Binding-site contacts:
Ligand atom CAP contacts residue VAL83 of chain 1.E at 3.9 Å (hydrophobic).
Ligand atom OAA contacts residue PHE84 of chain 1.E at 3.9 Å.
Ligand atom CBA contacts residue PHE100 of chain 1.E at 3.6 Å (hydrophobic).
Ligand atom CAF contacts residue LEU65 of chain 1.E at 3.9 Å (hydrophobic).
Ligand atom CAZ contacts residue PHE100 of chain 1.E at 3.6 Å (hydrophobic).
Ligand atom CAJ contacts residue PHE100 of chain 1.E at 3.7 Å (hydrophobic).
Ligand atom CAM contacts residue PHE100 of chain 1.E at 3.8 Å (hydrophobic).
Ligand atom CAE contacts residue ILE124 of chain 1.E at 3.7 Å (hydrophobic).
Ligand atom CAW contacts residue THR96 of chain 1.E at 3.7 Å.
Ligand atom CAD contacts residue PHE100 of chain 1.E at 3.8 Å (hydrophobic).
Ligand atom CAD contacts residue GLY101 of chain 1.E at 3.9 Å.
Ligand atom CAG contacts residue MET61 of chain 1.E at 3.7 Å (hydrophobic).
Ligand atom CAD contacts residue ILE124 of chain 1.E at 3.9 Å (hydrophobic).
Ligand atom CAX contacts residue MET61 of chain 1.E at 3.9 Å (hydrophobic).
Ligand atom CAN contacts residue LEU97 of chain 1.E at 3.9 Å (hydrophobic).
Ligand atom CAL contacts residue PHE100 of chain 1.E at 3.7 Å (hydrophobic).
Ligand atom OAT contacts residue LEU97 of chain 1.E at 3.7 Å.
Ligand atom CAI contacts residue MET61 of chain 1.E at 3.6 Å (hydrophobic).
Ligand atom CAE contacts residue PHE100 of chain 1.E at 3.8 Å (hydrophobic).
Ligand atom OAA contacts residue ARG93 of chain 1.E at 2.6 Å (salt-bridge).
Ligand atom OAT contacts residue MET80 of chain 1.E at 4.0 Å.
Ligand atom CAE contacts residue LEU97 of chain 1.E at 3.4 Å (hydrophobic).
Ligand atom CAY contacts residue THR96 of chain 1.E at 3.9 Å.
Ligand atom OAA contacts residue VAL83 of chain 1.E at 3.6 Å (h-bond).
Ligand atom CAH contacts residue MET80 of chain 1.E at 3.9 Å (hydrophobic).
Ligand atom CAV contacts residue MET80 of chain 1.E at 3.7 Å (hydrophobic).
Ligand atom OAC contacts residue ARG93 of chain 1.E at 3.0 Å (salt-bridge).
Ligand atom CAU contacts residue ARG93 of chain 1.E at 3.5 Å.
Ligand atom CAQ contacts residue LEU97 of chain 1.E at 3.8 Å (hydrophobic).
Ligand atom CAL contacts residue LEU97 of chain 1.E at 3.6 Å (hydrophobic).
Ligand atom OAB contacts residue ALA57 of chain 1.E at 3.6 Å.
Ligand atom CAG contacts residue PHE100 of chain 1.E at 3.4 Å (hydrophobic).
Ligand atom CAG contacts residue PHE58 of chain 1.E at 3.9 Å (hydrophobic).
Ligand atom CBB contacts residue THR96 of chain 1.E at 3.8 Å.
Ligand atom CAI contacts residue PHE58 of chain 1.E at 3.9 Å (hydrophobic).
Ligand atom CAK contacts residue LEU65 of chain 1.E at 3.5 Å (hydrophobic).
Ligand atom CAN contacts residue PHE84 of chain 1.E at 3.8 Å (hydrophobic).
Ligand atom CAE contacts residue GLY101 of chain 1.E at 3.6 Å.
Ligand atom CBA contacts residue MET80 of chain 1.E at 3.8 Å (hydrophobic).
Ligand atom CAY contacts residue VAL83 of chain 1.E at 3.8 Å (hydrophobic).

A small-molecule ligand and the protein it binds are described below.
Small molecule (SMILES): O=C(O)c1c(CCCOc2cccc3ccccc23)c2cccc3c2n1CCCS3=O

Sequence of chain 1.E:
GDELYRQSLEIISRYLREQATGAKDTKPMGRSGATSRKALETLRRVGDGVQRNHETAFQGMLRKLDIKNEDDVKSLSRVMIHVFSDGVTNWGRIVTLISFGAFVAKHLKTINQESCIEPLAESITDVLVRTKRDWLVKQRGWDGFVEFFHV